A small-molecule ligand and the protein it binds are described below.
Small molecule (SMILES): CC(C)CCC[C@](C)(O)[C@H]1CC[C@H]2[C@@H]3CC=C4C[C@@H](O)CC[C@]4(C)[C@H]3CC[C@@]21C

Binding-site contacts:
Ligand atom C11 contacts residue LEU459 of chain 1.A at 3.6 Å (hydrophobic).
Ligand atom C11 contacts residue SER351 of chain 1.A at 4.1 Å.
Ligand atom C27 contacts residue ALA285 of chain 1.A at 4.1 Å (hydrophobic).
Ligand atom C26 contacts residue GLU282 of chain 1.A at 3.6 Å.
Ligand atom C18 contacts residue HEM1 of chain 1.E at 4.0 Å.
Ligand atom C19 contacts residue GLN355 of chain 1.A at 3.7 Å.
Ligand atom C19 contacts residue SER351 of chain 1.A at 3.2 Å.
Ligand atom C12 contacts residue LEU459 of chain 1.A at 3.9 Å (hydrophobic).
Ligand atom C21 contacts residue PHE201 of chain 1.A at 4.0 Å (hydrophobic).
Ligand atom C27 contacts residue PHE201 of chain 1.A at 3.9 Å (hydrophobic).
Ligand atom C5 contacts residue GLN355 of chain 1.A at 3.3 Å.
Ligand atom C16 contacts residue LEU100 of chain 1.A at 3.9 Å (hydrophobic).
Ligand atom O2 contacts residue HEM1 of chain 1.E at 3.2 Å (h-bond).
Ligand atom C21 contacts residue THR290 of chain 1.A at 4.1 Å.
Ligand atom O1 contacts residue LEU208 of chain 1.A at 4.2 Å.
Ligand atom C2 contacts residue VAL352 of chain 1.A at 3.8 Å (hydrophobic).
Ligand atom C24 contacts residue GLY286 of chain 1.A at 3.8 Å.
Ligand atom C26 contacts residue LEU100 of chain 1.A at 3.9 Å (hydrophobic).
Ligand atom C6 contacts residue PHE81 of chain 1.A at 3.7 Å (hydrophobic).
Ligand atom C4 contacts residue GLN355 of chain 1.A at 3.5 Å.
Ligand atom C27 contacts residue MET200 of chain 1.A at 3.5 Å (hydrophobic).
Ligand atom C19 contacts residue THR353 of chain 1.A at 3.7 Å.
Ligand atom C24 contacts residue LEU100 of chain 1.A at 4.0 Å (hydrophobic).
Ligand atom C7 contacts residue ILE83 of chain 1.A at 4.0 Å (hydrophobic).
Ligand atom C6 contacts residue GLN355 of chain 1.A at 3.3 Å.
Ligand atom C7 contacts residue PHE81 of chain 1.A at 3.7 Å (hydrophobic).
Ligand atom C18 contacts residue SER351 of chain 1.A at 3.5 Å.
Ligand atom C15 contacts residue ARG80 of chain 1.A at 3.9 Å.
Ligand atom C1 contacts residue LEU459 of chain 1.A at 3.8 Å (hydrophobic).
Ligand atom C21 contacts residue ILE460 of chain 1.A at 3.8 Å (hydrophobic).
Ligand atom C2 contacts residue PHE457 of chain 1.A at 3.8 Å (hydrophobic).
Ligand atom C25 contacts residue LEU100 of chain 1.A at 3.6 Å (hydrophobic).
Ligand atom C7 contacts residue GLN355 of chain 1.A at 3.9 Å.
Ligand atom C1 contacts residue ILE83 of chain 1.A at 4.1 Å (hydrophobic).
Ligand atom C6 contacts residue ILE83 of chain 1.A at 3.8 Å (hydrophobic).
Ligand atom C19 contacts residue VAL352 of chain 1.A at 3.8 Å (hydrophobic).
Ligand atom C4 contacts residue THR353 of chain 1.A at 3.9 Å.
Ligand atom C1 contacts residue PHE457 of chain 1.A at 4.2 Å (hydrophobic).
Ligand atom C10 contacts residue GLN355 of chain 1.A at 4.1 Å.
Ligand atom C5 contacts residue ILE83 of chain 1.A at 4.0 Å (hydrophobic).

Sequence of chain 1.A:
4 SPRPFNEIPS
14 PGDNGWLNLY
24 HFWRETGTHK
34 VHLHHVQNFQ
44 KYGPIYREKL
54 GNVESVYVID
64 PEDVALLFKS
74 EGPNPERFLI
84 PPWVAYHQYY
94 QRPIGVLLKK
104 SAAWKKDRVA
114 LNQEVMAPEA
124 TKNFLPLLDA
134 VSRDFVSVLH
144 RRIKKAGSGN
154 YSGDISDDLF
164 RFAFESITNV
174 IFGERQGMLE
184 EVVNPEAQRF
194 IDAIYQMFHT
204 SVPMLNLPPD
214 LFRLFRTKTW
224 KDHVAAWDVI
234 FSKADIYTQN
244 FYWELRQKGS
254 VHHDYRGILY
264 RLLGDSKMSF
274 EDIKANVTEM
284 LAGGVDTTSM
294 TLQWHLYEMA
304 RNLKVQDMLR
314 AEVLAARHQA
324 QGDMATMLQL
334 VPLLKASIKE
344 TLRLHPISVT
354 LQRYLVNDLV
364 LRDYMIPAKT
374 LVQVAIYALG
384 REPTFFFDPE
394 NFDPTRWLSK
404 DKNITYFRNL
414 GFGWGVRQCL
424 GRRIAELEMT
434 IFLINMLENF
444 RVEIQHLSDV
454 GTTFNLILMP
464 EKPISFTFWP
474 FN